Sequence of chain 47.A:
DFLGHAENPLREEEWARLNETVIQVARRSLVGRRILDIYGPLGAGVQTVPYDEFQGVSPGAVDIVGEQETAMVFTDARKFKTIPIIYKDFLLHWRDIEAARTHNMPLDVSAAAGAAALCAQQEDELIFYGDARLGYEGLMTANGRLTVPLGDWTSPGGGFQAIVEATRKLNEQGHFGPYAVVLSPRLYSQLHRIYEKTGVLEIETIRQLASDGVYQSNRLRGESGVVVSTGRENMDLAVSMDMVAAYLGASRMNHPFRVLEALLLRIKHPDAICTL

This small molecule binds to this protein.
Small molecule (SMILES): CC(C)C[C@H](NC(=O)CN)C(=O)N[C@H](C(=O)N[C@H](C(=O)NCC(=O)N[C@@H](CO)C(=O)N[C@@H](CC(C)C)C(=O)N[C@@H](CCCN=C(N)N)C(=O)NCC=O)C(C)C)[C@@H](C)O

Binding-site contacts:
Ligand atom N contacts residue ILE39 of chain 47.A at 3.7 Å.
Ligand atom C contacts residue ASP258 of chain 47.A at 3.6 Å.
Ligand atom N contacts residue ASP258 of chain 47.A at 2.8 Å (salt-bridge).
Ligand atom N contacts residue ASP258 of chain 47.A at 3.0 Å (salt-bridge).
Ligand atom O contacts residue ILE39 of chain 47.A at 3.6 Å.
Ligand atom CD2 contacts residue ASP258 of chain 47.A at 3.5 Å.
Ligand atom N contacts residue ARG49 of chain 47.A at 3.6 Å.
Ligand atom C contacts residue ARG49 of chain 47.A at 3.4 Å.
Ligand atom N contacts residue ARG49 of chain 47.A at 3.6 Å.
Ligand atom CD contacts residue ARG50 of chain 47.A at 3.6 Å.
Ligand atom CB contacts residue ASP258 of chain 47.A at 3.5 Å.
Ligand atom OG1 contacts residue ASP258 of chain 47.A at 3.3 Å.
Ligand atom CA contacts residue ASP258 of chain 47.A at 3.7 Å.
Ligand atom CG2 contacts residue MET259 of chain 47.A at 3.7 Å (hydrophobic).
Ligand atom NH2 contacts residue ARG50 of chain 47.A at 3.3 Å (salt-bridge).
Ligand atom O contacts residue ARG43 of chain 47.A at 3.0 Å (salt-bridge).
Ligand atom CG2 contacts residue ALA42 of chain 47.A at 3.7 Å (hydrophobic).
Ligand atom O contacts residue ARG43 of chain 47.A at 3.1 Å (salt-bridge).
Ligand atom NE contacts residue ASP53 of chain 47.A at 3.7 Å.
Ligand atom CB contacts residue MET259 of chain 47.A at 3.8 Å (hydrophobic).
Ligand atom C contacts residue ILE39 of chain 47.A at 3.6 Å (hydrophobic).
Ligand atom CB contacts residue ILE39 of chain 47.A at 3.6 Å (hydrophobic).
Ligand atom NH1 contacts residue THR246 of chain 47.A at 3.0 Å (h-bond).
Ligand atom OG1 contacts residue ILE39 of chain 47.A at 3.5 Å.
Ligand atom C contacts residue ASP258 of chain 47.A at 3.7 Å.
Ligand atom CA contacts residue ARG49 of chain 47.A at 3.5 Å.
Ligand atom CB contacts residue ARG49 of chain 47.A at 3.5 Å.
Ligand atom CB contacts residue ARG50 of chain 47.A at 3.7 Å.
Ligand atom N contacts residue ASP258 of chain 47.A at 2.9 Å (salt-bridge).
Ligand atom CD2 contacts residue ARG43 of chain 47.A at 3.7 Å.
Ligand atom N contacts residue ARG49 of chain 47.A at 3.0 Å (salt-bridge).
Ligand atom CA contacts residue ASP258 of chain 47.A at 3.7 Å.
Ligand atom CA contacts residue ASP258 of chain 47.A at 3.5 Å.
Ligand atom CB contacts residue ASP258 of chain 47.A at 3.7 Å.
Ligand atom NH1 contacts residue ASP228 of chain 47.A at 2.7 Å (salt-bridge).
Ligand atom CA contacts residue ARG50 of chain 47.A at 3.5 Å.
Ligand atom CD contacts residue LEU52 of chain 47.A at 3.5 Å (hydrophobic).
Ligand atom O contacts residue ARG49 of chain 47.A at 3.1 Å (salt-bridge).
Ligand atom O contacts residue ARG50 of chain 47.A at 3.6 Å.
Ligand atom OG1 contacts residue MET259 of chain 47.A at 2.8 Å (h-bond).